Sequence of chain 1.B:
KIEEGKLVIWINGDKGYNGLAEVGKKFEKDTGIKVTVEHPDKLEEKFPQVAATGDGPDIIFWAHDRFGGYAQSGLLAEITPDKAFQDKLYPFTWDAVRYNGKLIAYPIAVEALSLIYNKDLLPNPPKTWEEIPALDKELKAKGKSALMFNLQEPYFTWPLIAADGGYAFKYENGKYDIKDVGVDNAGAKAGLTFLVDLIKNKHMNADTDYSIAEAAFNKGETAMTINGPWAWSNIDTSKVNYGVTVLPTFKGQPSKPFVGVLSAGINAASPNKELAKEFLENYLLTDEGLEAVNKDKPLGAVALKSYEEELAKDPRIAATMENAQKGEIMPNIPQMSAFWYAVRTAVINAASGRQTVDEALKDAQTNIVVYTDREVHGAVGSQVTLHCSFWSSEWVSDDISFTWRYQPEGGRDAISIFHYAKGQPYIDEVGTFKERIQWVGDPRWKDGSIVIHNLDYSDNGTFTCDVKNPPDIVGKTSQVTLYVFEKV

Binding-site contacts:
Ligand atom O3 contacts residue TRP340 of chain 1.B at 3.6 Å (h-bond).
Ligand atom O2 contacts residue TRP62 of chain 1.B at 3.2 Å (h-bond).
Ligand atom O3 contacts residue ARG66 of chain 1.B at 2.8 Å (salt-bridge).
Ligand atom O5 contacts residue TYR155 of chain 1.B at 3.3 Å.
Ligand atom C1 contacts residue TRP230 of chain 1.B at 3.8 Å (hydrophobic).
Ligand atom O2 contacts residue LYS15 of chain 1.B at 2.9 Å (salt-bridge).
Ligand atom O6 contacts residue GLU153 of chain 1.B at 2.7 Å (salt-bridge).
Ligand atom C3 contacts residue TRP340 of chain 1.B at 4.0 Å (hydrophobic).
Ligand atom O3 contacts residue ALA63 of chain 1.B at 3.3 Å.
Ligand atom O1 contacts residue ASN12 of chain 1.B at 3.8 Å.
Ligand atom C3 contacts residue TRP62 of chain 1.B at 3.6 Å (hydrophobic).
Ligand atom C3 contacts residue ARG66 of chain 1.B at 3.9 Å.
Ligand atom O1 contacts residue ASP14 of chain 1.B at 3.0 Å (salt-bridge).
Ligand atom O4 contacts residue TRP340 of chain 1.B at 3.9 Å.
Ligand atom C6 contacts residue GLU153 of chain 1.B at 3.4 Å.
Ligand atom C6 contacts residue TRP340 of chain 1.B at 3.7 Å (hydrophobic).
Ligand atom O3 contacts residue GLU111 of chain 1.B at 3.8 Å.
Ligand atom C4 contacts residue TRP340 of chain 1.B at 3.5 Å (hydrophobic).
Ligand atom C2 contacts residue GLU111 of chain 1.B at 3.5 Å.
Ligand atom C6 contacts residue TYR155 of chain 1.B at 3.8 Å (hydrophobic).
Ligand atom C2 contacts residue LYS15 of chain 1.B at 3.9 Å.
Ligand atom O2 contacts residue ASP65 of chain 1.B at 2.8 Å (salt-bridge).
Ligand atom O4 contacts residue ARG66 of chain 1.B at 2.7 Å (salt-bridge).
Ligand atom C2 contacts residue ASP65 of chain 1.B at 3.3 Å.
Ligand atom C2 contacts residue TRP340 of chain 1.B at 3.9 Å (hydrophobic).
Ligand atom C2 contacts residue TRP230 of chain 1.B at 3.9 Å (hydrophobic).
Ligand atom O6 contacts residue PRO154 of chain 1.B at 3.3 Å.
Ligand atom O6 contacts residue PHE156 of chain 1.B at 3.7 Å.
Ligand atom C3 contacts residue ASP65 of chain 1.B at 3.5 Å.
Ligand atom O2 contacts residue ALA63 of chain 1.B at 3.5 Å.
Ligand atom O3 contacts residue ASP65 of chain 1.B at 2.5 Å (salt-bridge).
Ligand atom C1 contacts residue ASP14 of chain 1.B at 3.6 Å.
Ligand atom O2 contacts residue GLU111 of chain 1.B at 2.8 Å (salt-bridge).
Ligand atom O1 contacts residue LYS15 of chain 1.B at 2.9 Å (salt-bridge).
Ligand atom C1 contacts residue TYR155 of chain 1.B at 3.5 Å (hydrophobic).
Ligand atom O3 contacts residue TRP62 of chain 1.B at 3.4 Å (h-bond).
Ligand atom C6 contacts residue PRO154 of chain 1.B at 3.8 Å (hydrophobic).
Ligand atom O6 contacts residue TYR155 of chain 1.B at 3.1 Å (h-bond).
Ligand atom C1 contacts residue LYS15 of chain 1.B at 3.7 Å.
Ligand atom C4 contacts residue ARG66 of chain 1.B at 3.8 Å.

The protein below binds the small molecule below.
Small molecule (SMILES): OC[C@H]1O[C@H](O[C@H]2[C@H](O)[C@@H](O)[C@@H](O)O[C@@H]2CO)[C@H](O)[C@@H](O)[C@@H]1O